Binding-site contacts:
Ligand atom C26 contacts residue ASP70 of chain 4.A at 4.0 Å.
Ligand atom C15 contacts residue ARG144 of chain 4.A at 3.9 Å.
Ligand atom C1 contacts residue ARG37 of chain 4.A at 3.7 Å.
Ligand atom O8 contacts residue ARG37 of chain 4.A at 2.8 Å (salt-bridge).
Ligand atom N30 contacts residue TRP98 of chain 4.A at 4.0 Å.
Ligand atom C37 contacts residue GLU197 of chain 4.A at 3.6 Å.
Ligand atom C36 contacts residue ARG144 of chain 4.A at 3.9 Å.
Ligand atom C5 contacts residue ASP70 of chain 4.A at 3.8 Å.
Ligand atom N27 contacts residue LEU53 of chain 4.A at 3.6 Å.
Ligand atom C2 contacts residue TYR324 of chain 4.A at 4.0 Å (hydrophobic).
Ligand atom C3 contacts residue GLU197 of chain 4.A at 3.9 Å.
Ligand atom C13 contacts residue ARG71 of chain 4.A at 4.0 Å.
Ligand atom C38 contacts residue GLU196 of chain 4.A at 3.5 Å.
Ligand atom C38 contacts residue ARG212 of chain 4.A at 3.8 Å.
Ligand atom O7 contacts residue TYR324 of chain 4.A at 3.2 Å (h-bond).
Ligand atom C3 contacts residue TYR324 of chain 4.A at 3.7 Å (hydrophobic).
Ligand atom C1 contacts residue TYR324 of chain 4.A at 3.2 Å (hydrophobic).
Ligand atom N27 contacts residue GLU147 of chain 4.A at 3.1 Å (salt-bridge).
Ligand atom N30 contacts residue ASP70 of chain 4.A at 3.1 Å (salt-bridge).
Ligand atom C5 contacts residue ARG37 of chain 4.A at 4.0 Å.
Ligand atom C15 contacts residue TRP98 of chain 4.A at 3.8 Å (hydrophobic).
Ligand atom C39 contacts residue ILE142 of chain 4.A at 4.0 Å (hydrophobic).
Ligand atom C6 contacts residue ARG290 of chain 4.A at 3.6 Å.
Ligand atom C5 contacts residue TYR324 of chain 4.A at 3.5 Å (hydrophobic).
Ligand atom N27 contacts residue TRP98 of chain 4.A at 2.9 Å (h-bond).
Ligand atom O14 contacts residue ARG71 of chain 4.A at 2.8 Å (salt-bridge).
Ligand atom C4 contacts residue ASP70 of chain 4.A at 3.9 Å.
Ligand atom O8 contacts residue ARG290 of chain 4.A at 2.7 Å (salt-bridge).
Ligand atom N30 contacts residue ARG75 of chain 4.A at 3.7 Å.
Ligand atom C2 contacts residue ASP70 of chain 4.A at 3.3 Å.
Ligand atom O9 contacts residue ASP70 of chain 4.A at 3.0 Å (salt-bridge).
Ligand atom O7 contacts residue ARG290 of chain 4.A at 2.9 Å (salt-bridge).
Ligand atom C6 contacts residue ARG37 of chain 4.A at 3.7 Å.
Ligand atom C4 contacts residue TYR324 of chain 4.A at 3.8 Å (hydrophobic).
Ligand atom O14 contacts residue ASP70 of chain 4.A at 3.9 Å.
Ligand atom O8 contacts residue TYR324 of chain 4.A at 3.3 Å (h-bond).
Ligand atom C6 contacts residue TYR324 of chain 4.A at 3.0 Å (hydrophobic).
Ligand atom O7 contacts residue ARG212 of chain 4.A at 3.2 Å (salt-bridge).
Ligand atom C26 contacts residue TRP98 of chain 4.A at 3.9 Å (hydrophobic).
Ligand atom C1 contacts residue ASP70 of chain 4.A at 3.3 Å.

Sequence of chain 4.A:
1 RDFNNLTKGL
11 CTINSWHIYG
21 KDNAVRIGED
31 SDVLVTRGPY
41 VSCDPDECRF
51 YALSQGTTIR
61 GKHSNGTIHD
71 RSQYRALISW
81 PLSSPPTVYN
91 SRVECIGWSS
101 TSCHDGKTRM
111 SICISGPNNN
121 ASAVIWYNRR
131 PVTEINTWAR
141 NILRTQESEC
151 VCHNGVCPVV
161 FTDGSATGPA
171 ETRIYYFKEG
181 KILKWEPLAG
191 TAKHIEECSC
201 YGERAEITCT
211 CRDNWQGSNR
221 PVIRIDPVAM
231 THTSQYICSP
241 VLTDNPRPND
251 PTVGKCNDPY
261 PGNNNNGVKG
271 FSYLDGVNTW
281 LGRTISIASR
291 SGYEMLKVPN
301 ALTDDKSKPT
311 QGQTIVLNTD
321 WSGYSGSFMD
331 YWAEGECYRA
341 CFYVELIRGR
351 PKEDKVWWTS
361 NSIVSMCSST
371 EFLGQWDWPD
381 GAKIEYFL

A small-molecule ligand and the protein it binds are described below.
Small molecule (SMILES): CCC(CC)[C@H](NC(C)=O)[C@@H]1[C@H](O)[C@@H](C(=O)O)C[C@H]1NC(=N)N